Binding-site contacts:
Ligand atom O18 contacts residue LYS144 of chain 1.A at 3.0 Å (salt-bridge).
Ligand atom O18 contacts residue ASN170 of chain 1.A at 2.9 Å (h-bond).
Ligand atom C12 contacts residue MET91 of chain 1.A at 3.5 Å (hydrophobic).
Ligand atom C13 contacts residue GLU90 of chain 1.A at 3.6 Å.
Ligand atom N7 contacts residue MET91 of chain 1.A at 3.6 Å.
Ligand atom N15 contacts residue HIS142 of chain 1.A at 3.7 Å.
Ligand atom C11 contacts residue PRO174 of chain 1.A at 3.7 Å (hydrophobic).
Ligand atom O18 contacts residue MG1 of chain 1.B at 2.2 Å.
Ligand atom C12 contacts residue MET89 of chain 1.A at 3.6 Å (hydrophobic).
Ligand atom O19 contacts residue ASP169 of chain 1.A at 3.2 Å (salt-bridge).
Ligand atom C9 contacts residue GLU199 of chain 1.A at 3.2 Å.
Ligand atom C10 contacts residue MET91 of chain 1.A at 3.4 Å (hydrophobic).
Ligand atom C4 contacts residue MET40 of chain 1.A at 3.6 Å (hydrophobic).
Ligand atom O19 contacts residue ASN170 of chain 1.A at 2.8 Å (h-bond).
Ligand atom N15 contacts residue ASP141 of chain 1.A at 3.7 Å.
Ligand atom C2 contacts residue LYS144 of chain 1.A at 3.6 Å.
Ligand atom C6 contacts residue MG1 of chain 1.B at 2.9 Å.
Ligand atom C25 contacts residue ASP141 of chain 1.A at 3.7 Å.
Ligand atom C16 contacts residue LEU198 of chain 1.A at 3.7 Å (hydrophobic).
Ligand atom C6 contacts residue GLU199 of chain 1.A at 3.1 Å.
Ligand atom C24 contacts residue TRP143 of chain 1.A at 3.6 Å (hydrophobic).
Ligand atom C20 contacts residue D1D1 of chain 1.E at 3.7 Å.
Ligand atom C9 contacts residue ASN170 of chain 1.A at 3.5 Å.
Ligand atom C2 contacts residue MG1 of chain 1.B at 2.9 Å.
Ligand atom C2 contacts residue ASN170 of chain 1.A at 3.1 Å.
Ligand atom O19 contacts residue GLU199 of chain 1.A at 2.5 Å (salt-bridge).
Ligand atom O19 contacts residue MG1 of chain 1.B at 2.1 Å.
Ligand atom C10 contacts residue HIS142 of chain 1.A at 3.7 Å.
Ligand atom C10 contacts residue TRP143 of chain 1.A at 3.6 Å (hydrophobic).
Ligand atom C6 contacts residue ASN170 of chain 1.A at 3.2 Å.
Ligand atom O18 contacts residue ASP141 of chain 1.A at 2.9 Å (salt-bridge).
Ligand atom C1 contacts residue LYS144 of chain 1.A at 3.7 Å.
Ligand atom C25 contacts residue HIS142 of chain 1.A at 3.2 Å.
Ligand atom F23 contacts residue D1D1 of chain 1.E at 3.5 Å.
Ligand atom C1 contacts residue MET40 of chain 1.A at 3.7 Å (hydrophobic).
Ligand atom C4 contacts residue LYS144 of chain 1.A at 3.5 Å.
Ligand atom C27 contacts residue MET40 of chain 1.A at 3.7 Å (hydrophobic).
Ligand atom N15 contacts residue LYS144 of chain 1.A at 3.2 Å (salt-bridge).
Ligand atom C13 contacts residue MET91 of chain 1.A at 3.7 Å (hydrophobic).
Ligand atom N8 contacts residue MET91 of chain 1.A at 3.4 Å.

Sequence of chain 1.A:
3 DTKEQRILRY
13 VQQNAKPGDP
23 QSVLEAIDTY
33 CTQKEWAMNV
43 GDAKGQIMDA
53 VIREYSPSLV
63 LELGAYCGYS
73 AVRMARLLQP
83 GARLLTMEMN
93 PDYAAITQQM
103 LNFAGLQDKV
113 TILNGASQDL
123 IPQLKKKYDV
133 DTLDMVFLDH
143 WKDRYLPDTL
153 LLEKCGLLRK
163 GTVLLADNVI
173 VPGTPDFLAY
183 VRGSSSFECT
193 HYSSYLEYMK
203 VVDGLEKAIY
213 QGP

A small-molecule ligand and the protein it binds are described below.
Small molecule (SMILES): O=C(NCCCCCn1ccnc1)c1cc(-c2ccc(F)cc2)cc(O)c1O